A small-molecule ligand and the protein it binds are described below.
Small molecule (SMILES): O=C1C[C@@H](C(=O)O)NC(=O)N1

Binding-site contacts:
Ligand atom N3 contacts residue ARG208 of chain 2.A at 3.2 Å (salt-bridge).
Ligand atom C6 contacts residue ALA235 of chain 2.A at 3.7 Å (hydrophobic).
Ligand atom O2 contacts residue ARG208 of chain 2.A at 3.0 Å (salt-bridge).
Ligand atom N3 contacts residue THR109 of chain 2.A at 2.7 Å (h-bond).
Ligand atom C4 contacts residue ZN1 of chain 2.F at 3.5 Å.
Ligand atom C7 contacts residue ARG22 of chain 2.A at 3.5 Å.
Ligand atom C7 contacts residue PHE110 of chain 2.A at 3.3 Å (hydrophobic).
Ligand atom C5 contacts residue THR109 of chain 2.A at 3.4 Å.
Ligand atom O71 contacts residue ARG22 of chain 2.A at 2.9 Å (salt-bridge).
Ligand atom O4 contacts residue ZN1 of chain 2.F at 2.8 Å.
Ligand atom O2 contacts residue GLY250 of chain 2.A at 3.2 Å.
Ligand atom C7 contacts residue NCD1 of chain 2.C at 0.4 Å.
Ligand atom O71 contacts residue NCD1 of chain 2.C at 0.4 Å (h-bond).
Ligand atom O2 contacts residue PRO249 of chain 2.A at 3.3 Å.
Ligand atom O4 contacts residue THR109 of chain 2.A at 2.0 Å (h-bond).
Ligand atom C4 contacts residue NCD1 of chain 2.C at 1.4 Å.
Ligand atom C2 contacts residue PRO249 of chain 2.A at 3.5 Å (hydrophobic).
Ligand atom C2 contacts residue ARG208 of chain 2.A at 3.6 Å.
Ligand atom C4 contacts residue THR109 of chain 2.A at 2.4 Å.
Ligand atom O4 contacts residue NCD1 of chain 2.C at 0.8 Å (h-bond).
Ligand atom N3 contacts residue NCD1 of chain 2.C at 1.5 Å.
Ligand atom O72 contacts residue PHE110 of chain 2.A at 3.1 Å.
Ligand atom O72 contacts residue ARG22 of chain 2.A at 2.9 Å (salt-bridge).
Ligand atom N1 contacts residue NCD1 of chain 2.C at 0.6 Å (h-bond).
Ligand atom O72 contacts residue ASN52 of chain 2.A at 2.7 Å (h-bond).
Ligand atom O4 contacts residue HIS137 of chain 2.A at 3.2 Å.
Ligand atom C2 contacts residue NCD1 of chain 2.C at 0.2 Å.
Ligand atom O71 contacts residue PHE110 of chain 2.A at 3.1 Å.
Ligand atom N1 contacts residue GLY250 of chain 2.A at 3.6 Å.
Ligand atom O72 contacts residue HIS20 of chain 2.A at 3.4 Å (h-bond).
Ligand atom O2 contacts residue VAL207 of chain 2.A at 3.5 Å.
Ligand atom C6 contacts residue NCD1 of chain 2.C at 0.3 Å.
Ligand atom C5 contacts residue ZN1 of chain 2.E at 3.7 Å.
Ligand atom N1 contacts residue ALA235 of chain 2.A at 3.4 Å.
Ligand atom O71 contacts residue PRO249 of chain 2.A at 3.0 Å (h-bond).
Ligand atom O72 contacts residue NCD1 of chain 2.C at 0.6 Å (h-bond).
Ligand atom N1 contacts residue PRO249 of chain 2.A at 3.2 Å (h-bond).
Ligand atom O71 contacts residue HIS237 of chain 2.A at 2.9 Å (h-bond).
Ligand atom O2 contacts residue NCD1 of chain 2.C at 0.5 Å (h-bond).
Ligand atom C5 contacts residue NCD1 of chain 2.C at 0.2 Å.

Sequence of chain 2.A:
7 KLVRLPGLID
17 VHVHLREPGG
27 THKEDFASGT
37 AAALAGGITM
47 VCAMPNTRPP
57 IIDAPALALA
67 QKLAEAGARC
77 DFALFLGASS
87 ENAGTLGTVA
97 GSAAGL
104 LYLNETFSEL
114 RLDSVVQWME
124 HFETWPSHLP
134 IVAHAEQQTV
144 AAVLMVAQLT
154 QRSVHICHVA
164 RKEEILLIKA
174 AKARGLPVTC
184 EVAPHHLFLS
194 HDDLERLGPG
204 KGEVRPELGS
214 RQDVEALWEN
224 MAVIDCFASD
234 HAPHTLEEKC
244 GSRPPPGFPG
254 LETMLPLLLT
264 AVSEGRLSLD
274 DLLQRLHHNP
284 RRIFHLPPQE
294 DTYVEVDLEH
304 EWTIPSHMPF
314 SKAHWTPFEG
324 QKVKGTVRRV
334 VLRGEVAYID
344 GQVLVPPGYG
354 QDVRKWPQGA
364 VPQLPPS